Binding-site contacts:
Ligand atom O3 contacts residue ALA209 of chain 1.E at 4.2 Å.
Ligand atom O3 contacts residue ASP212 of chain 1.E at 3.8 Å.
Ligand atom C1 contacts residue LYS186 of chain 1.E at 3.4 Å.
Ligand atom O4 contacts residue MG1 of chain 1.CA at 2.3 Å.
Ligand atom O1 contacts residue MET207 of chain 1.E at 4.2 Å.
Ligand atom C1 contacts residue GLU188 of chain 1.E at 3.6 Å.
Ligand atom C2 contacts residue ASP212 of chain 1.E at 3.8 Å.
Ligand atom C1 contacts residue MG1 of chain 1.CA at 2.8 Å.
Ligand atom C2 contacts residue ALA209 of chain 1.E at 3.5 Å (hydrophobic).
Ligand atom C1 contacts residue THR244 of chain 1.E at 4.3 Å.
Ligand atom C2 contacts residue GLY211 of chain 1.E at 3.8 Å.
Ligand atom C2 contacts residue ARG210 of chain 1.E at 4.5 Å.
Ligand atom O2 contacts residue ARG210 of chain 1.E at 3.6 Å.
Ligand atom O3 contacts residue LYS186 of chain 1.E at 2.7 Å (salt-bridge).
Ligand atom O4 contacts residue GLY211 of chain 1.E at 3.7 Å.
Ligand atom O1 contacts residue MET276 of chain 1.E at 4.3 Å.
Ligand atom C2 contacts residue GLU188 of chain 1.E at 3.6 Å.
Ligand atom C2 contacts residue MG1 of chain 1.CA at 2.9 Å.
Ligand atom O1 contacts residue ALA209 of chain 1.E at 4.1 Å.
Ligand atom O4 contacts residue GLU188 of chain 1.E at 3.0 Å (salt-bridge).
Ligand atom C1 contacts residue ASP212 of chain 1.E at 4.4 Å.
Ligand atom O2 contacts residue ASP212 of chain 1.E at 4.0 Å.
Ligand atom O2 contacts residue MG1 of chain 1.CA at 4.1 Å.
Ligand atom O1 contacts residue ARG87 of chain 1.E at 3.9 Å.
Ligand atom O3 contacts residue MG1 of chain 1.CA at 1.9 Å.
Ligand atom O4 contacts residue ALA209 of chain 1.E at 3.7 Å.
Ligand atom C1 contacts residue ALA209 of chain 1.E at 3.7 Å (hydrophobic).
Ligand atom O2 contacts residue GLY211 of chain 1.E at 3.1 Å (h-bond).
Ligand atom O4 contacts residue ASP212 of chain 1.E at 2.8 Å (salt-bridge).
Ligand atom O2 contacts residue ALA209 of chain 1.E at 3.3 Å.
Ligand atom O3 contacts residue GLU188 of chain 1.E at 3.0 Å (salt-bridge).
Ligand atom C2 contacts residue THR244 of chain 1.E at 3.6 Å.
Ligand atom O1 contacts residue LYS186 of chain 1.E at 3.4 Å (salt-bridge).
Ligand atom O1 contacts residue THR244 of chain 1.E at 3.8 Å.
Ligand atom O2 contacts residue THR244 of chain 1.E at 2.6 Å (h-bond).
Ligand atom O1 contacts residue MG1 of chain 1.CA at 4.0 Å.

This protein binds this small molecule.
Small molecule (SMILES): O=C([O-])C(=O)[O-]

Sequence of chain 1.E:
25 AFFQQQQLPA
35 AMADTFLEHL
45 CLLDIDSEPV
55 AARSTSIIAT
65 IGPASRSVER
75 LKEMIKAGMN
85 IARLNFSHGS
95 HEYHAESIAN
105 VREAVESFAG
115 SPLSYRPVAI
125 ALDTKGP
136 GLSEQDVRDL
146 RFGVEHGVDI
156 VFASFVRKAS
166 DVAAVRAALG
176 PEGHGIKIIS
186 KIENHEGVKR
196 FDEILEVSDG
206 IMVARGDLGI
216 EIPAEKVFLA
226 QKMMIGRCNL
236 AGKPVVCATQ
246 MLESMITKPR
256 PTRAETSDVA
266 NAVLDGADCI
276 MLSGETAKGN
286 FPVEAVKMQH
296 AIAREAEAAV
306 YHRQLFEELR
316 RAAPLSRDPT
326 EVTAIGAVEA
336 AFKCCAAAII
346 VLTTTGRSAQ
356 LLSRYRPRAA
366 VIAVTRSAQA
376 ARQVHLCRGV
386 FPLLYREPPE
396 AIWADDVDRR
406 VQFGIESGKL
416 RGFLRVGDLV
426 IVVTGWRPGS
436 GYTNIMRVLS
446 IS